Sequence of chain 1.A:
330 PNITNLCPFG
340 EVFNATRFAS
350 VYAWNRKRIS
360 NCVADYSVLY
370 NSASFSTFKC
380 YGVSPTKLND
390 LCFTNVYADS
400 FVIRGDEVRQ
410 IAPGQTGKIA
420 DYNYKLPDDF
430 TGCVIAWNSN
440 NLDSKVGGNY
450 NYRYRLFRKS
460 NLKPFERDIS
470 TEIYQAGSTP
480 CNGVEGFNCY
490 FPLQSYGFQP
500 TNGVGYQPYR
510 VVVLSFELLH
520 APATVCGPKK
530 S

Binding-site contacts:
Ligand atom O7 contacts residue ASN343 of chain 1.A at 3.8 Å.
Ligand atom C3 contacts residue ASN343 of chain 1.A at 3.9 Å.
Ligand atom C7 contacts residue ASN343 of chain 1.A at 3.1 Å.
Ligand atom N2 contacts residue ASN343 of chain 1.A at 2.7 Å (h-bond).
Ligand atom C4 contacts residue ASN343 of chain 1.A at 4.2 Å.
Ligand atom C1 contacts residue ASN343 of chain 1.A at 1.4 Å.
Ligand atom C8 contacts residue PHE338 of chain 1.A at 3.8 Å (hydrophobic).
Ligand atom C5 contacts residue ASN343 of chain 1.A at 3.6 Å.
Ligand atom C8 contacts residue GLY339 of chain 1.A at 4.2 Å.
Ligand atom O5 contacts residue ASN343 of chain 1.A at 2.3 Å (h-bond).
Ligand atom C2 contacts residue ASN343 of chain 1.A at 2.5 Å.
Ligand atom C8 contacts residue ASN343 of chain 1.A at 3.5 Å.

A protein and the small-molecule ligand that binds it are described below.
Small molecule (SMILES): CC(=O)N[C@@H]1[C@@H](O)[C@H](O)[C@@H](CO)O[C@H]1O